Binding-site contacts:
Ligand atom CE2 contacts residue ASN207 of chain 6.A at 3.5 Å.
Ligand atom CD1 contacts residue VAL40 of chain 2.A at 3.9 Å (hydrophobic).
Ligand atom C contacts residue GLU44 of chain 2.A at 3.7 Å.
Ligand atom CH2 contacts residue ILE37 of chain 2.A at 3.8 Å (hydrophobic).
Ligand atom CA contacts residue VAL205 of chain 6.A at 3.3 Å (hydrophobic).
Ligand atom CA contacts residue GLU44 of chain 2.A at 3.8 Å.
Ligand atom O contacts residue ASN207 of chain 6.A at 2.8 Å (h-bond).
Ligand atom NE1 contacts residue ASN207 of chain 6.A at 3.6 Å (h-bond).
Ligand atom CZ contacts residue SER38 of chain 6.A at 3.4 Å.
Ligand atom C contacts residue VAL205 of chain 6.A at 3.5 Å (hydrophobic).
Ligand atom CD2 contacts residue GLU45 of chain 6.A at 3.8 Å.
Ligand atom CE1 contacts residue SER38 of chain 6.A at 3.8 Å.
Ligand atom O contacts residue VAL205 of chain 6.A at 3.6 Å.
Ligand atom CA contacts residue GLU44 of chain 2.A at 3.6 Å.
Ligand atom CD1 contacts residue VAL205 of chain 6.A at 3.9 Å (hydrophobic).
Ligand atom N contacts residue GLU44 of chain 2.A at 2.7 Å (salt-bridge).
Ligand atom CD1 contacts residue ASN74 of chain 2.A at 3.9 Å.
Ligand atom O contacts residue ALA206 of chain 6.A at 3.2 Å.
Ligand atom CZ2 contacts residue ASN74 of chain 2.A at 3.5 Å.
Ligand atom CH2 contacts residue ARG34 of chain 6.A at 3.4 Å.
Ligand atom O contacts residue LYS204 of chain 6.A at 3.7 Å.
Ligand atom O contacts residue VAL205 of chain 6.A at 2.8 Å (h-bond).
Ligand atom CB contacts residue GLU44 of chain 2.A at 3.4 Å.
Ligand atom CD1 contacts residue ASN207 of chain 6.A at 3.5 Å.
Ligand atom CZ contacts residue ALA42 of chain 6.A at 3.6 Å (hydrophobic).
Ligand atom CD2 contacts residue LEU41 of chain 6.A at 3.5 Å (hydrophobic).
Ligand atom CA contacts residue VAL205 of chain 6.A at 3.9 Å (hydrophobic).
Ligand atom O contacts residue ASN207 of chain 6.A at 3.3 Å (h-bond).
Ligand atom CE3 contacts residue LEU41 of chain 2.A at 3.8 Å (hydrophobic).
Ligand atom CE2 contacts residue VAL40 of chain 2.A at 3.6 Å (hydrophobic).
Ligand atom NE1 contacts residue ASN74 of chain 2.A at 3.0 Å (h-bond).
Ligand atom CE1 contacts residue ALA206 of chain 6.A at 3.9 Å (hydrophobic).
Ligand atom NE1 contacts residue VAL40 of chain 2.A at 3.8 Å.
Ligand atom CG contacts residue VAL40 of chain 2.A at 3.7 Å (hydrophobic).
Ligand atom N contacts residue GLU44 of chain 2.A at 3.2 Å (salt-bridge).
Ligand atom CZ2 contacts residue ARG34 of chain 6.A at 3.6 Å.
Ligand atom CD2 contacts residue VAL40 of chain 2.A at 3.5 Å (hydrophobic).
Ligand atom CZ2 contacts residue ASN207 of chain 6.A at 3.6 Å.
Ligand atom N contacts residue VAL205 of chain 6.A at 2.8 Å (h-bond).
Ligand atom CB contacts residue ASN49 of chain 2.A at 3.5 Å.

Sequence of chain 6.A:
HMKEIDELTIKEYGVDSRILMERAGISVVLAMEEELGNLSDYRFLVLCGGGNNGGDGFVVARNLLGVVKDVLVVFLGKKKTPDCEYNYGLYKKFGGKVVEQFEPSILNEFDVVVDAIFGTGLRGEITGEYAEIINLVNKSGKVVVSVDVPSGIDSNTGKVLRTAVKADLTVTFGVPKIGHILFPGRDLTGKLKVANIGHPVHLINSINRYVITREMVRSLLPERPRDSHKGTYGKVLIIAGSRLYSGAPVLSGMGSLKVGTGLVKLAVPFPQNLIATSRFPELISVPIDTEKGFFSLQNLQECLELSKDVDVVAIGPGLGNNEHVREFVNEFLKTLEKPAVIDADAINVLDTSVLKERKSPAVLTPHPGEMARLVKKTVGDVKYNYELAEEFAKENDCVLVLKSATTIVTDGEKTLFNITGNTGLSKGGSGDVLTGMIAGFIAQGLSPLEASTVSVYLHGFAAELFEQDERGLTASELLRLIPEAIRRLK

The small molecule below binds the protein below.
Small molecule (SMILES): CC(C)C[C@H](NC(=O)[C@H](CC1=c2ccccc2=NC1)NC(=O)[C@H](C)N)C(=O)N[C@@H](Cc1ccccc1)C(=O)N[C@@H](CCC(=O)O)C(=O)N[C@@H](C)C=O

Sequence of chain 2.A:
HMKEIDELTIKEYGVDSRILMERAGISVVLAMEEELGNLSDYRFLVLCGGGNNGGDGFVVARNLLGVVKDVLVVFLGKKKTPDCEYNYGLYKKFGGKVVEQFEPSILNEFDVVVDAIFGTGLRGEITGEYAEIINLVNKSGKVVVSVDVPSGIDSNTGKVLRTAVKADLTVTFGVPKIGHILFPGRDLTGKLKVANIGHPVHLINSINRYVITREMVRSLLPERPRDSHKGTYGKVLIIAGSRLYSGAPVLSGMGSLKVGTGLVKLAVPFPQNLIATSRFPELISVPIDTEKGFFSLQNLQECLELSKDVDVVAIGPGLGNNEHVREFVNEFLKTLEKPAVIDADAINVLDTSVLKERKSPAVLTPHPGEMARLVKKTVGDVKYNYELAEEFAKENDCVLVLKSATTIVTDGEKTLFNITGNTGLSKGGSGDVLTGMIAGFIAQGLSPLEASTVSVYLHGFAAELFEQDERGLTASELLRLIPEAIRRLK